Sequence of chain 1.E:
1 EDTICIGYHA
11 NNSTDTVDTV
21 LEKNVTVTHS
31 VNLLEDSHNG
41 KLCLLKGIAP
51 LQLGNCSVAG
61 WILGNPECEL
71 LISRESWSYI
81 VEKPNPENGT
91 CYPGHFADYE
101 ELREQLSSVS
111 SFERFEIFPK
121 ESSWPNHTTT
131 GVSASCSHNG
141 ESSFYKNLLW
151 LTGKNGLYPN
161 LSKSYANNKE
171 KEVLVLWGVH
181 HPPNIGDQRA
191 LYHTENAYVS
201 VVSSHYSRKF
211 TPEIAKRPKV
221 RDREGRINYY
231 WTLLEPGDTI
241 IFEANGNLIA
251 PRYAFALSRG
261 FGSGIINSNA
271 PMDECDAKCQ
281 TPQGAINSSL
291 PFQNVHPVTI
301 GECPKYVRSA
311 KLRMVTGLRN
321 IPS

Binding-site contacts:
Ligand atom C5 contacts residue ASN126 of chain 1.E at 3.7 Å.
Ligand atom O7 contacts residue ASN126 of chain 1.E at 3.2 Å (h-bond).
Ligand atom C8 contacts residue PRO125 of chain 1.E at 3.6 Å (hydrophobic).
Ligand atom C7 contacts residue ASN126 of chain 1.E at 3.2 Å.
Ligand atom C2 contacts residue ASN126 of chain 1.E at 2.5 Å.
Ligand atom C8 contacts residue ASN126 of chain 1.E at 3.9 Å.
Ligand atom C3 contacts residue ASN126 of chain 1.E at 3.8 Å.
Ligand atom C1 contacts residue ASN126 of chain 1.E at 1.4 Å.
Ligand atom N2 contacts residue ASN126 of chain 1.E at 2.8 Å (h-bond).
Ligand atom O5 contacts residue ASN126 of chain 1.E at 2.4 Å (h-bond).
Ligand atom C8 contacts residue SER123 of chain 1.E at 4.3 Å.
Ligand atom C4 contacts residue ASN126 of chain 1.E at 4.3 Å.

This small molecule binds to this protein.
Small molecule (SMILES): CC(=O)N[C@@H]1[C@@H](O)[C@H](O)[C@@H](CO)O[C@H]1O